This small molecule binds to this protein.
Small molecule (SMILES): O=C(O)C[C@H](NC(=O)CP(=O)(O)O)C(=O)O

Binding-site contacts:
Ligand atom P contacts residue SER80 of chain 2.C at 3.7 Å.
Ligand atom O2P contacts residue ARG54 of chain 3.C at 2.9 Å (salt-bridge).
Ligand atom O1P contacts residue LYS84 of chain 2.C at 2.8 Å (salt-bridge).
Ligand atom O1 contacts residue HIS134 of chain 3.C at 2.8 Å (h-bond).
Ligand atom O1P contacts residue SER80 of chain 2.C at 3.2 Å (h-bond).
Ligand atom C3 contacts residue LEU267 of chain 3.C at 3.6 Å (hydrophobic).
Ligand atom O3P contacts residue THR53 of chain 3.C at 3.5 Å (h-bond).
Ligand atom O2 contacts residue HIS134 of chain 3.C at 3.5 Å.
Ligand atom O1 contacts residue GLN137 of chain 3.C at 3.7 Å.
Ligand atom O2P contacts residue THR53 of chain 3.C at 2.9 Å (h-bond).
Ligand atom O1P contacts residue ARG105 of chain 3.C at 2.8 Å (salt-bridge).
Ligand atom O2P contacts residue SER80 of chain 2.C at 2.9 Å (h-bond).
Ligand atom O2 contacts residue ARG167 of chain 3.C at 2.6 Å (salt-bridge).
Ligand atom C1 contacts residue LEU267 of chain 3.C at 3.5 Å (hydrophobic).
Ligand atom C5 contacts residue GLN231 of chain 3.C at 3.5 Å.
Ligand atom C3 contacts residue THR168 of chain 3.C at 3.6 Å.
Ligand atom O3P contacts residue ARG105 of chain 3.C at 3.4 Å (salt-bridge).
Ligand atom P contacts residue ARG54 of chain 3.C at 3.7 Å.
Ligand atom O4 contacts residue LYS84 of chain 2.C at 2.9 Å (salt-bridge).
Ligand atom O4 contacts residue ARG229 of chain 3.C at 2.8 Å (salt-bridge).
Ligand atom N2 contacts residue LEU267 of chain 3.C at 2.8 Å (h-bond).
Ligand atom C2 contacts residue THR168 of chain 3.C at 3.7 Å.
Ligand atom O1 contacts residue ARG105 of chain 3.C at 2.9 Å (salt-bridge).
Ligand atom C1P contacts residue ARG54 of chain 3.C at 3.4 Å.
Ligand atom O3P contacts residue THR55 of chain 3.C at 2.7 Å (h-bond).
Ligand atom C5 contacts residue LEU267 of chain 3.C at 3.6 Å (hydrophobic).
Ligand atom P contacts residue THR53 of chain 3.C at 3.6 Å.
Ligand atom O5 contacts residue GLN231 of chain 3.C at 2.9 Å (h-bond).
Ligand atom O3P contacts residue SER52 of chain 3.C at 2.6 Å (h-bond).
Ligand atom C5 contacts residue ARG229 of chain 3.C at 3.5 Å.
Ligand atom O3 contacts residue LYS84 of chain 2.C at 2.9 Å (salt-bridge).
Ligand atom O3 contacts residue ARG105 of chain 3.C at 3.3 Å (salt-bridge).
Ligand atom C4 contacts residue ARG167 of chain 3.C at 3.5 Å.
Ligand atom O1 contacts residue THR55 of chain 3.C at 3.0 Å (h-bond).
Ligand atom O1P contacts residue SER52 of chain 3.C at 3.7 Å.
Ligand atom P contacts residue ARG105 of chain 3.C at 3.7 Å.
Ligand atom O3P contacts residue ARG54 of chain 3.C at 3.4 Å (salt-bridge).
Ligand atom O5 contacts residue ARG229 of chain 3.C at 2.9 Å (salt-bridge).
Ligand atom C1P contacts residue LEU267 of chain 3.C at 3.3 Å (hydrophobic).
Ligand atom O3 contacts residue ARG167 of chain 3.C at 2.7 Å (salt-bridge).

Sequence of chain 3.C:
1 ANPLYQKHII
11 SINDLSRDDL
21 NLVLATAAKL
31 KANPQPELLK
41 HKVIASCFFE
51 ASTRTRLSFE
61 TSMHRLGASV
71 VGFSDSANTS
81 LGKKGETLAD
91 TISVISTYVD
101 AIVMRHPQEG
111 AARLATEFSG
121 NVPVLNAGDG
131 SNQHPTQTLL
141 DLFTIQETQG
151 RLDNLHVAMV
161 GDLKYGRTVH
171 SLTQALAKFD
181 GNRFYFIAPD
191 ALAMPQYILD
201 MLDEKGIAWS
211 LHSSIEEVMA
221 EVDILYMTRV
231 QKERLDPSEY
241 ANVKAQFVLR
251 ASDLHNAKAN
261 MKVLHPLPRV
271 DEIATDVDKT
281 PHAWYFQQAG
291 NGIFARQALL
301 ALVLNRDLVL

Sequence of chain 2.C:
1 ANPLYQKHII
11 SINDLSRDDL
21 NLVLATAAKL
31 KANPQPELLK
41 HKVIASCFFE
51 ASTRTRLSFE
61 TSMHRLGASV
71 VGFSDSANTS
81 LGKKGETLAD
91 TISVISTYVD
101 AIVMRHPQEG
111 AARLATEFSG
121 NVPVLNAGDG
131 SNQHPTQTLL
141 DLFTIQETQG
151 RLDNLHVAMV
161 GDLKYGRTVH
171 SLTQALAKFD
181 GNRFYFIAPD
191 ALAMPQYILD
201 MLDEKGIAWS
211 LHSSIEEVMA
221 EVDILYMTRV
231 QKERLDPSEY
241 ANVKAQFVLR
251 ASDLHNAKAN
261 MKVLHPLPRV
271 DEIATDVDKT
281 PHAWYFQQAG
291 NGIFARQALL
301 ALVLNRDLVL